Sequence of chain 1.A:
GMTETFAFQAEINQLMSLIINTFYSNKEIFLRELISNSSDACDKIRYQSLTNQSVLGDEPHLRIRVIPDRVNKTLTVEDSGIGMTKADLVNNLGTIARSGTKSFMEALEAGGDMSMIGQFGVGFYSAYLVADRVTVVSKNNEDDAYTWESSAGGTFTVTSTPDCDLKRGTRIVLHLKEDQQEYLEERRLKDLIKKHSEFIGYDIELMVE

Binding-site contacts:
Ligand atom OAM contacts residue VAL136 of chain 1.A at 3.8 Å.
Ligand atom N1 contacts residue THR170 of chain 1.A at 3.5 Å (h-bond).
Ligand atom CAC contacts residue ILE172 of chain 1.A at 3.9 Å (hydrophobic).
Ligand atom C8 contacts residue LEU93 of chain 1.A at 3.8 Å (hydrophobic).
Ligand atom N3 contacts residue ASN37 of chain 1.A at 3.8 Å.
Ligand atom C6 contacts residue ALA41 of chain 1.A at 3.9 Å (hydrophobic).
Ligand atom CAB contacts residue TRP148 of chain 1.A at 4.0 Å (hydrophobic).
Ligand atom CAS contacts residue PHE124 of chain 1.A at 3.9 Å (hydrophobic).
Ligand atom CL6 contacts residue GLY83 of chain 1.A at 3.3 Å.
Ligand atom CAH contacts residue PHE124 of chain 1.A at 3.8 Å (hydrophobic).
Ligand atom N2 contacts residue ASP79 of chain 1.A at 2.9 Å (salt-bridge).
Ligand atom CAH contacts residue ASN37 of chain 1.A at 3.5 Å.
Ligand atom CAP contacts residue PHE124 of chain 1.A at 3.7 Å (hydrophobic).
Ligand atom CAA contacts residue LEU89 of chain 1.A at 3.1 Å (hydrophobic).
Ligand atom NAI contacts residue PHE124 of chain 1.A at 3.9 Å.
Ligand atom OAM contacts residue PHE124 of chain 1.A at 3.6 Å.
Ligand atom N2 contacts residue THR170 of chain 1.A at 3.9 Å.
Ligand atom CAN contacts residue LEU93 of chain 1.A at 3.9 Å (hydrophobic).
Ligand atom NAI contacts residue LEU93 of chain 1.A at 3.9 Å.
Ligand atom CAC contacts residue MET84 of chain 1.A at 3.5 Å (hydrophobic).
Ligand atom CAC contacts residue PHE124 of chain 1.A at 3.6 Å (hydrophobic).
Ligand atom N9 contacts residue MET84 of chain 1.A at 4.0 Å.
Ligand atom CAF contacts residue TYR125 of chain 1.A at 4.0 Å (hydrophobic).
Ligand atom CAB contacts residue TYR125 of chain 1.A at 3.3 Å (hydrophobic).
Ligand atom C5 contacts residue MET84 of chain 1.A at 3.6 Å (hydrophobic).
Ligand atom CL6 contacts residue ALA41 of chain 1.A at 3.8 Å.
Ligand atom N1 contacts residue ALA41 of chain 1.A at 3.5 Å.
Ligand atom CAP contacts residue MET84 of chain 1.A at 3.9 Å (hydrophobic).
Ligand atom CL6 contacts residue MET84 of chain 1.A at 3.8 Å.
Ligand atom N2 contacts residue SER38 of chain 1.A at 3.6 Å.
Ligand atom C8 contacts residue MET84 of chain 1.A at 3.7 Å (hydrophobic).
Ligand atom CL6 contacts residue ILE82 of chain 1.A at 3.2 Å.
Ligand atom N7 contacts residue MET84 of chain 1.A at 3.5 Å (h-bond).
Ligand atom CAN contacts residue TYR125 of chain 1.A at 4.0 Å (hydrophobic).
Ligand atom C2 contacts residue ASP79 of chain 1.A at 4.0 Å.
Ligand atom CAA contacts residue VAL136 of chain 1.A at 3.7 Å (hydrophobic).
Ligand atom CAN contacts residue PHE124 of chain 1.A at 3.9 Å (hydrophobic).
Ligand atom CAR contacts residue PHE124 of chain 1.A at 3.8 Å (hydrophobic).
Ligand atom CAA contacts residue MET84 of chain 1.A at 3.7 Å (hydrophobic).
Ligand atom CAF contacts residue LEU93 of chain 1.A at 3.8 Å (hydrophobic).

A small-molecule ligand and the protein it binds are described below.
Small molecule (SMILES): COc1c(C)cnc(Cn2cnc3c(Cl)nc(N)nc32)c1C